Binding-site contacts:
Ligand atom C5 contacts residue ASN166 of chain 1.B at 4.5 Å.
Ligand atom C4 contacts residue ASN48 of chain 1.B at 4.2 Å.
Ligand atom C7 contacts residue CYS46 of chain 1.B at 4.0 Å (hydrophobic).
Ligand atom O7 contacts residue ASN48 of chain 1.B at 3.8 Å.
Ligand atom O7 contacts residue CYS46 of chain 1.B at 3.0 Å (h-bond).
Ligand atom N2 contacts residue CYS46 of chain 1.B at 4.5 Å.
Ligand atom C5 contacts residue ASN48 of chain 1.B at 3.7 Å.
Ligand atom C1 contacts residue ASN48 of chain 1.B at 1.4 Å.
Ligand atom C7 contacts residue ASN48 of chain 1.B at 3.4 Å.
Ligand atom C8 contacts residue ASN48 of chain 1.B at 3.5 Å.
Ligand atom C2 contacts residue ASN48 of chain 1.B at 2.5 Å.
Ligand atom C1 contacts residue ASN166 of chain 1.B at 3.8 Å.
Ligand atom C3 contacts residue ASN48 of chain 1.B at 3.8 Å.
Ligand atom O7 contacts residue VAL47 of chain 1.B at 3.7 Å.
Ligand atom O5 contacts residue ASN166 of chain 1.B at 4.0 Å.
Ligand atom N2 contacts residue ASN48 of chain 1.B at 2.9 Å (h-bond).
Ligand atom O5 contacts residue ASN48 of chain 1.B at 2.4 Å (h-bond).

The small molecule below binds the protein below.
Small molecule (SMILES): CC(=O)N[C@@H]1[C@@H](O)[C@H](O)[C@@H](CO)O[C@H]1O

Sequence of chain 1.B:
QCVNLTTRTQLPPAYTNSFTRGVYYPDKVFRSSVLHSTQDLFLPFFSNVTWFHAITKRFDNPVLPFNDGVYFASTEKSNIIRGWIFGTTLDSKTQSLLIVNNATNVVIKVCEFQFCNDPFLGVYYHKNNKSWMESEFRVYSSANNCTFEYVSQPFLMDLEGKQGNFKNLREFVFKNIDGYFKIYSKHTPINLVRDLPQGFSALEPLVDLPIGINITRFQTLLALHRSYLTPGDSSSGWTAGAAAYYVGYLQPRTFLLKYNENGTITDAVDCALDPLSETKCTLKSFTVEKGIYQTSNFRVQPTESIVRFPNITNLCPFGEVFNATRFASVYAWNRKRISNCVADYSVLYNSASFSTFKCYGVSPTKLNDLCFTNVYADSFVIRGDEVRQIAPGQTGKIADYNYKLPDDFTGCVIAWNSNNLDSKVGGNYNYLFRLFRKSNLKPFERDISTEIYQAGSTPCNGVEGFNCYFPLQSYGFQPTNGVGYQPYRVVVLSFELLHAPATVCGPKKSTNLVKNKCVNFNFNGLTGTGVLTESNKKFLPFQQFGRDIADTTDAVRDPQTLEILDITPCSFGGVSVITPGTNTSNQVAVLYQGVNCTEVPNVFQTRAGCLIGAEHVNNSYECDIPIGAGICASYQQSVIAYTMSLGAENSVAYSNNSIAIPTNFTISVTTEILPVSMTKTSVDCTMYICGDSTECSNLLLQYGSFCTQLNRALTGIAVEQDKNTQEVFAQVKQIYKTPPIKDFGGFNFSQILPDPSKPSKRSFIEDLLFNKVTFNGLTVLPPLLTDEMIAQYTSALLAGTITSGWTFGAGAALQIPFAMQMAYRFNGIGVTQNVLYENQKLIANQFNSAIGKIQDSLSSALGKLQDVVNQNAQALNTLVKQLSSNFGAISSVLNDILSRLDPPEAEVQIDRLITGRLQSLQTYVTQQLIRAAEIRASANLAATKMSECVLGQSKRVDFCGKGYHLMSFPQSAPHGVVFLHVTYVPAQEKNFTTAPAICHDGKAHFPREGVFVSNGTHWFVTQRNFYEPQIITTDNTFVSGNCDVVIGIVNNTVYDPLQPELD